A small-molecule ligand and the protein it binds are described below.
Small molecule (SMILES): CC(=O)N[C@@H]1[C@@H](O)[C@@H](O)[C@@H](CO)O[C@@H]1O

Sequence of chain 2.A:
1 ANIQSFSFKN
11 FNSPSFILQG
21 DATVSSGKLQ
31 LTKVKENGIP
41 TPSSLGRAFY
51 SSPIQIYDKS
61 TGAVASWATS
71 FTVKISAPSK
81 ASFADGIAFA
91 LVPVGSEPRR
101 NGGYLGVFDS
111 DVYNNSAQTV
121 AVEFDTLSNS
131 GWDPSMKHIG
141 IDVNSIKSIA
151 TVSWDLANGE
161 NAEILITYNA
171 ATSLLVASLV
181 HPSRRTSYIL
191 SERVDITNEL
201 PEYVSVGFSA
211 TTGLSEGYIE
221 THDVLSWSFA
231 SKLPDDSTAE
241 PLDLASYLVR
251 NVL

Binding-site contacts:
Ligand atom C5 contacts residue LEU214 of chain 2.A at 4.3 Å (hydrophobic).
Ligand atom C4 contacts residue ASP85 of chain 2.A at 3.4 Å.
Ligand atom C8 contacts residue TRP132 of chain 2.A at 4.1 Å (hydrophobic).
Ligand atom C1 contacts residue LEU214 of chain 2.A at 3.9 Å (hydrophobic).
Ligand atom C3 contacts residue LEU127 of chain 2.A at 3.6 Å (hydrophobic).
Ligand atom O6 contacts residue TYR218 of chain 2.A at 3.2 Å.
Ligand atom C2 contacts residue GLY103 of chain 2.A at 4.4 Å.
Ligand atom O7 contacts residue GLY103 of chain 2.A at 3.2 Å (h-bond).
Ligand atom C8 contacts residue TYR104 of chain 2.A at 3.6 Å (hydrophobic).
Ligand atom O3 contacts residue ASP85 of chain 2.A at 2.9 Å (salt-bridge).
Ligand atom C6 contacts residue LEU214 of chain 2.A at 3.7 Å (hydrophobic).
Ligand atom C6 contacts residue GLY213 of chain 2.A at 4.2 Å.
Ligand atom O3 contacts residue ASN129 of chain 2.A at 3.2 Å (h-bond).
Ligand atom O6 contacts residue SER215 of chain 2.A at 2.9 Å (h-bond).
Ligand atom C4 contacts residue LEU214 of chain 2.A at 4.3 Å (hydrophobic).
Ligand atom C7 contacts residue LEU214 of chain 2.A at 4.2 Å (hydrophobic).
Ligand atom O7 contacts residue LEU214 of chain 2.A at 3.4 Å.
Ligand atom O3 contacts residue GLY103 of chain 2.A at 2.9 Å (h-bond).
Ligand atom O4 contacts residue ASP85 of chain 2.A at 2.6 Å (salt-bridge).
Ligand atom N2 contacts residue GLY103 of chain 2.A at 4.3 Å.
Ligand atom C7 contacts residue GLY103 of chain 2.A at 3.8 Å.
Ligand atom O3 contacts residue LEU127 of chain 2.A at 3.6 Å.
Ligand atom C4 contacts residue LEU127 of chain 2.A at 3.5 Å (hydrophobic).
Ligand atom O4 contacts residue GLY213 of chain 2.A at 3.3 Å.
Ligand atom C2 contacts residue ASN129 of chain 2.A at 4.4 Å.
Ligand atom C3 contacts residue GLY103 of chain 2.A at 4.1 Å.
Ligand atom O5 contacts residue LEU214 of chain 2.A at 3.9 Å.
Ligand atom C3 contacts residue ASN129 of chain 2.A at 3.5 Å.
Ligand atom O4 contacts residue LEU214 of chain 2.A at 3.2 Å (h-bond).
Ligand atom O3 contacts residue GLY102 of chain 2.A at 3.7 Å.
Ligand atom C2 contacts residue LEU214 of chain 2.A at 3.7 Å (hydrophobic).
Ligand atom C6 contacts residue TYR218 of chain 2.A at 3.6 Å (hydrophobic).
Ligand atom C5 contacts residue LEU127 of chain 2.A at 4.3 Å (hydrophobic).
Ligand atom N2 contacts residue ASN129 of chain 2.A at 3.9 Å.
Ligand atom O7 contacts residue ASN101 of chain 2.A at 3.9 Å.
Ligand atom C6 contacts residue SER215 of chain 2.A at 3.9 Å.
Ligand atom O4 contacts residue GLY102 of chain 2.A at 4.4 Å.
Ligand atom N2 contacts residue LEU214 of chain 2.A at 4.3 Å.
Ligand atom O7 contacts residue GLY102 of chain 2.A at 3.7 Å.
Ligand atom C3 contacts residue ASP85 of chain 2.A at 3.8 Å.